Sequence of chain 1.C:
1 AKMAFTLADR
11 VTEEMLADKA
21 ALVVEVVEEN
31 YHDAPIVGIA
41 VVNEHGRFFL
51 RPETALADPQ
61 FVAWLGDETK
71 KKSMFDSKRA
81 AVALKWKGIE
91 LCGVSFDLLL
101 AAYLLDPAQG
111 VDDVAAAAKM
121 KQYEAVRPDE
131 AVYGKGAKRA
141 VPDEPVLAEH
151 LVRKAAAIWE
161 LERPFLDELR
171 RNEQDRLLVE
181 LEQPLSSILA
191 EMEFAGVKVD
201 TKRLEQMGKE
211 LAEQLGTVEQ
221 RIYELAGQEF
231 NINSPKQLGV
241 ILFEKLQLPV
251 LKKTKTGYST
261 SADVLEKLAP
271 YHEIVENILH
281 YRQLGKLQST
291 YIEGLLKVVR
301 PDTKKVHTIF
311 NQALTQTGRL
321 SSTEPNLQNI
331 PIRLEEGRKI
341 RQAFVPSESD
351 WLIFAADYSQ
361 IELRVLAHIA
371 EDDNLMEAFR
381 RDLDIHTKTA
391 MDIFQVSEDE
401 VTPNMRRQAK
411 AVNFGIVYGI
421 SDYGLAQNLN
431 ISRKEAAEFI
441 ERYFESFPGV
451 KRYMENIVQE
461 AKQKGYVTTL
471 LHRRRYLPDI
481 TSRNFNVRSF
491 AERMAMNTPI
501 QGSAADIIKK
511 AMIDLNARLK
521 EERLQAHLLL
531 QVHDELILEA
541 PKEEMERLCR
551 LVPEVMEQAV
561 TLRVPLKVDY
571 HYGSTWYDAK

Binding-site contacts:
Ligand atom O3 contacts residue ASN233 of chain 1.C at 2.8 Å (h-bond).
Ligand atom C3 contacts residue ASN231 of chain 1.C at 4.2 Å.
Ligand atom O3 contacts residue TYR281 of chain 1.C at 2.7 Å (h-bond).
Ligand atom O3 contacts residue ILE232 of chain 1.C at 3.5 Å (h-bond).
Ligand atom O4 contacts residue TYR281 of chain 1.C at 4.3 Å.
Ligand atom C3 contacts residue ILE232 of chain 1.C at 4.0 Å (hydrophobic).
Ligand atom O2 contacts residue PHE230 of chain 1.C at 3.1 Å (h-bond).
Ligand atom C3 contacts residue TYR281 of chain 1.C at 3.5 Å (hydrophobic).
Ligand atom C4 contacts residue TYR281 of chain 1.C at 3.6 Å (hydrophobic).
Ligand atom C3 contacts residue ASN233 of chain 1.C at 3.6 Å.
Ligand atom O2 contacts residue GLU219 of chain 1.C at 4.0 Å.
Ligand atom C2 contacts residue TYR281 of chain 1.C at 3.5 Å (hydrophobic).
Ligand atom C2 contacts residue ASN231 of chain 1.C at 4.4 Å.
Ligand atom O2 contacts residue TYR223 of chain 1.C at 2.8 Å (h-bond).
Ligand atom C1 contacts residue TYR223 of chain 1.C at 3.8 Å (hydrophobic).
Ligand atom C2 contacts residue GLU219 of chain 1.C at 3.8 Å.
Ligand atom O1 contacts residue ASN231 of chain 1.C at 4.5 Å.
Ligand atom C2 contacts residue ILE232 of chain 1.C at 4.1 Å (hydrophobic).
Ligand atom O4 contacts residue ASN233 of chain 1.C at 2.7 Å (h-bond).
Ligand atom O2 contacts residue TYR223 of chain 1.C at 4.4 Å.
Ligand atom C1 contacts residue PHE230 of chain 1.C at 3.5 Å (hydrophobic).
Ligand atom O2 contacts residue ASN231 of chain 1.C at 3.5 Å.
Ligand atom C3 contacts residue ASN231 of chain 1.C at 3.3 Å.
Ligand atom C4 contacts residue ASN233 of chain 1.C at 3.4 Å.
Ligand atom O2 contacts residue ILE232 of chain 1.C at 3.1 Å (h-bond).
Ligand atom O1 contacts residue PHE230 of chain 1.C at 4.2 Å.
Ligand atom O2 contacts residue ASN231 of chain 1.C at 4.0 Å.
Ligand atom O3 contacts residue ASN231 of chain 1.C at 2.8 Å (h-bond).
Ligand atom C1 contacts residue GLU219 of chain 1.C at 3.7 Å.
Ligand atom O3 contacts residue ASN231 of chain 1.C at 3.4 Å (h-bond).
Ligand atom C2 contacts residue PHE230 of chain 1.C at 4.5 Å (hydrophobic).
Ligand atom O2 contacts residue TYR281 of chain 1.C at 4.1 Å.
Ligand atom O5 contacts residue GLU219 of chain 1.C at 4.3 Å.
Ligand atom C1 contacts residue TYR223 of chain 1.C at 3.8 Å (hydrophobic).
Ligand atom C2 contacts residue ASN231 of chain 1.C at 4.5 Å.
Ligand atom O4 contacts residue ASN231 of chain 1.C at 4.1 Å.
Ligand atom C1 contacts residue ASN231 of chain 1.C at 3.8 Å.
Ligand atom C4 contacts residue ASN231 of chain 1.C at 4.3 Å.
Ligand atom C2 contacts residue TYR223 of chain 1.C at 3.5 Å (hydrophobic).

This protein binds this small molecule.
Small molecule (SMILES): OC[C@H]1O[C@@](CO)(O[C@H]2O[C@H](CO)[C@@H](O)[C@H](O)[C@H]2O)[C@@H](O)[C@@H]1O